Sequence of chain 11.D:
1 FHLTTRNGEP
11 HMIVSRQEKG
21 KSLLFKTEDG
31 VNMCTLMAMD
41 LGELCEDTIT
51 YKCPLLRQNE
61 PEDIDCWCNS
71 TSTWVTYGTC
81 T

Binding-site contacts:
Ligand atom O3 contacts residue BMA1 of chain 11.V at 1.1 Å.
Ligand atom C2 contacts residue HIS2 of chain 11.D at 4.5 Å.
Ligand atom O2 contacts residue BMA1 of chain 11.V at 3.0 Å (h-bond).
Ligand atom C2 contacts residue NAG1 of chain 11.T at 2.9 Å.
Ligand atom C1 contacts residue NAG1 of chain 11.T at 1.7 Å.
Ligand atom O4 contacts residue BMA1 of chain 11.V at 4.0 Å.
Ligand atom O6 contacts residue NAG1 of chain 11.T at 4.5 Å.
Ligand atom C2 contacts residue BMA1 of chain 11.V at 3.2 Å.
Ligand atom C3 contacts residue NAG1 of chain 11.T at 4.1 Å.
Ligand atom O2 contacts residue NAG1 of chain 11.T at 3.4 Å (h-bond).
Ligand atom O5 contacts residue NAG1 of chain 11.T at 2.5 Å (h-bond).
Ligand atom C5 contacts residue NAG1 of chain 11.T at 3.8 Å.
Ligand atom C3 contacts residue BMA1 of chain 11.V at 2.5 Å.
Ligand atom O2 contacts residue HIS2 of chain 11.D at 3.4 Å (h-bond).
Ligand atom C4 contacts residue BMA1 of chain 11.V at 3.6 Å.

This small molecule binds to this protein.
Small molecule (SMILES): OC[C@H]1O[C@@H](O)[C@@H](O)[C@@H](O)[C@@H]1O